Sequence of chain 1.B:
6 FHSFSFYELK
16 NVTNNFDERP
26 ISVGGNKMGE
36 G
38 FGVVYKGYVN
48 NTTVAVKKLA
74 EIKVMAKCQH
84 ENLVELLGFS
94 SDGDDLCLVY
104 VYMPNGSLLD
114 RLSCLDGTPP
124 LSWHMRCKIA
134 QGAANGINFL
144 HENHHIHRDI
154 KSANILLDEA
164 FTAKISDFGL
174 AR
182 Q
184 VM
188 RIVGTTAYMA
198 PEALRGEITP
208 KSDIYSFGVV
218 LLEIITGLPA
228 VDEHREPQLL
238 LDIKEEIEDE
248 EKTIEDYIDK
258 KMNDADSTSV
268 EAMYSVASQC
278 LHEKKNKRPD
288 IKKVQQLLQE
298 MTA

Binding-site contacts:
Ligand atom C05 contacts residue MET106 of chain 1.B at 3.5 Å (hydrophobic).
Ligand atom S22 contacts residue LEU159 of chain 1.B at 3.6 Å.
Ligand atom C20 contacts residue GLY109 of chain 1.B at 3.9 Å.
Ligand atom C01 contacts residue LEU159 of chain 1.B at 3.7 Å (hydrophobic).
Ligand atom O16 contacts residue ALA156 of chain 1.B at 2.6 Å (h-bond).
Ligand atom C05 contacts residue LEU159 of chain 1.B at 3.7 Å (hydrophobic).
Ligand atom N08 contacts residue MET33 of chain 1.B at 3.8 Å.
Ligand atom C06 contacts residue LEU159 of chain 1.B at 3.4 Å (hydrophobic).
Ligand atom C19 contacts residue GLY109 of chain 1.B at 3.7 Å.
Ligand atom C05 contacts residue ALA52 of chain 1.B at 3.8 Å (hydrophobic).
Ligand atom C20 contacts residue MET106 of chain 1.B at 3.5 Å (hydrophobic).
Ligand atom C19 contacts residue MET106 of chain 1.B at 3.6 Å (hydrophobic).
Ligand atom N04 contacts residue MET106 of chain 1.B at 2.9 Å (h-bond).
Ligand atom C28 contacts residue ASP170 of chain 1.B at 3.5 Å.
Ligand atom N08 contacts residue MET106 of chain 1.B at 2.8 Å (h-bond).
Ligand atom C12 contacts residue ALA156 of chain 1.B at 3.3 Å (hydrophobic).
Ligand atom C27 contacts residue ASP170 of chain 1.B at 3.3 Å.
Ligand atom C14 contacts residue MET33 of chain 1.B at 3.6 Å (hydrophobic).
Ligand atom O18 contacts residue VAL41 of chain 1.B at 3.6 Å.
Ligand atom C20 contacts residue TYR105 of chain 1.B at 3.2 Å (hydrophobic).
Ligand atom C27 contacts residue TYR103 of chain 1.B at 3.3 Å (hydrophobic).
Ligand atom N08 contacts residue TYR105 of chain 1.B at 3.6 Å.
Ligand atom C26 contacts residue VAL87 of chain 1.B at 3.4 Å (hydrophobic).
Ligand atom C23 contacts residue SER169 of chain 1.B at 3.8 Å.
Ligand atom C26 contacts residue SER169 of chain 1.B at 3.8 Å.
Ligand atom C26 contacts residue TYR103 of chain 1.B at 3.4 Å (hydrophobic).
Ligand atom C21 contacts residue TYR105 of chain 1.B at 3.6 Å (hydrophobic).
Ligand atom C03 contacts residue MET106 of chain 1.B at 3.5 Å (hydrophobic).
Ligand atom C09 contacts residue LEU159 of chain 1.B at 3.4 Å (hydrophobic).
Ligand atom N02 contacts residue MET33 of chain 1.B at 3.6 Å.
Ligand atom S22 contacts residue TYR103 of chain 1.B at 3.8 Å.
Ligand atom C12 contacts residue LEU159 of chain 1.B at 3.9 Å (hydrophobic).
Ligand atom C23 contacts residue TYR103 of chain 1.B at 3.8 Å (hydrophobic).
Ligand atom O16 contacts residue SER110 of chain 1.B at 3.6 Å.
Ligand atom O15 contacts residue ASP113 of chain 1.B at 3.7 Å.
Ligand atom C19 contacts residue MET33 of chain 1.B at 3.8 Å (hydrophobic).
Ligand atom C03 contacts residue MET33 of chain 1.B at 3.7 Å (hydrophobic).
Ligand atom N25 contacts residue VAL41 of chain 1.B at 3.9 Å.
Ligand atom C28 contacts residue LYS54 of chain 1.B at 3.6 Å.
Ligand atom N08 contacts residue GLY109 of chain 1.B at 3.8 Å.

The protein below binds the small molecule below.
Small molecule (SMILES): CCCNc1ncc(-c2nc3ccccc3s2)c(N[C@@H]2C[C@H](CO)[C@@H](O)[C@H]2O)n1